Sequence of chain 10.C:
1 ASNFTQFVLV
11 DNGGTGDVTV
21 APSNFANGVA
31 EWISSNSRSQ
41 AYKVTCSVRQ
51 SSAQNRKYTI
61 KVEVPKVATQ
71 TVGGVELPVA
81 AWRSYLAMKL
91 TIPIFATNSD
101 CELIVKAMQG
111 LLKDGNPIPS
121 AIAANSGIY

Binding-site contacts:
Ligand atom C2 contacts residue SER47 of chain 24.C at 3.2 Å.
Ligand atom O5' contacts residue ARG49 of chain 10.C at 3.6 Å (salt-bridge).
Ligand atom N7 contacts residue LYS61 of chain 24.C at 3.4 Å.
Ligand atom N6 contacts residue CYS46 of chain 24.C at 3.6 Å (h-bond).
Ligand atom N6 contacts residue THR59 of chain 24.C at 2.7 Å (h-bond).
Ligand atom C6 contacts residue THR45 of chain 24.C at 3.4 Å.
Ligand atom OP2 contacts residue LYS57 of chain 10.C at 3.5 Å (salt-bridge).
Ligand atom C5' contacts residue ARG49 of chain 10.C at 2.6 Å.
Ligand atom OP2 contacts residue TYR85 of chain 24.C at 2.6 Å (h-bond).
Ligand atom C5 contacts residue THR45 of chain 24.C at 3.4 Å.
Ligand atom P contacts residue ARG49 of chain 10.C at 3.7 Å.
Ligand atom O3' contacts residue ARG49 of chain 10.C at 3.6 Å (salt-bridge).
Ligand atom OP1 contacts residue LYS57 of chain 10.C at 2.9 Å.
Ligand atom OP1 contacts residue ARG49 of chain 10.C at 2.6 Å (salt-bridge).
Ligand atom O5' contacts residue LYS89 of chain 10.C at 3.2 Å (salt-bridge).
Ligand atom N7 contacts residue TYR85 of chain 24.C at 3.8 Å.
Ligand atom C8 contacts residue LYS61 of chain 24.C at 3.6 Å.
Ligand atom N6 contacts residue THR45 of chain 24.C at 2.8 Å (h-bond).
Ligand atom N1 contacts residue THR59 of chain 24.C at 3.4 Å.
Ligand atom OP2 contacts residue LYS43 of chain 24.C at 2.7 Å (salt-bridge).
Ligand atom OP2 contacts residue LYS89 of chain 10.C at 3.5 Å (salt-bridge).
Ligand atom C6 contacts residue THR59 of chain 24.C at 3.5 Å.
Ligand atom OP1 contacts residue ASN55 of chain 10.C at 3.2 Å.
Ligand atom P contacts residue LYS57 of chain 10.C at 3.1 Å.
Ligand atom O3' contacts residue SER51 of chain 10.C at 3.3 Å (h-bond).
Ligand atom O5' contacts residue LYS57 of chain 10.C at 2.8 Å (salt-bridge).
Ligand atom P contacts residue SER51 of chain 10.C at 3.2 Å.
Ligand atom OP1 contacts residue LYS89 of chain 10.C at 3.5 Å (salt-bridge).
Ligand atom C4' contacts residue ARG49 of chain 10.C at 3.6 Å.
Ligand atom N9 contacts residue LYS61 of chain 24.C at 3.8 Å.
Ligand atom N1 contacts residue SER47 of chain 24.C at 2.7 Å (h-bond).
Ligand atom OP1 contacts residue SER52 of chain 10.C at 3.1 Å.
Ligand atom OP2 contacts residue SER51 of chain 10.C at 3.3 Å (h-bond).
Ligand atom OP2 contacts residue LYS57 of chain 10.C at 3.0 Å (salt-bridge).
Ligand atom C5' contacts residue LYS57 of chain 10.C at 3.8 Å.
Ligand atom OP1 contacts residue SER51 of chain 10.C at 2.7 Å (h-bond).
Ligand atom N7 contacts residue THR45 of chain 24.C at 2.7 Å (h-bond).
Ligand atom OP1 contacts residue ASN55 of chain 10.C at 3.0 Å (h-bond).
Ligand atom O4' contacts residue LYS61 of chain 24.C at 3.7 Å.
Ligand atom OP2 contacts residue THR91 of chain 10.C at 3.7 Å.

This protein binds this small molecule.
Small molecule (SMILES): Nc1ccn([C@@H]2O[C@H](CO[P](=O)(O)O[C@H]3[C@@H](O)[C@H](n4cnc5c(N)ncnc54)O[C@@H]3CO[P](=O)(O)O[C@H]3[C@@H](O)[C@H](n4cnc5c(=O)nc(N)[nH]c54)O[C@@H]3CO[P](=O)(O)O[C@H]3[C@@H](O)[C@H](n4cnc5c(N)ncnc54)O[C@@H]3CO[P](=O)(O)O[C@H]3[C@@H](O)[C@H](n4cnc5c(N)ncnc54)O[C@@H]3CO[P](=O)(O)O[C@H]3[C@@H](O)[C@H](n4ccc(=O)[nH]c4=O)O[C@@H]3CO[P](=O)(O)O[C@H]3[C@@H](O)[C@H](n4ccc(N)nc4=O)O[C@@H]3CO[P](=O)(O)O[C@H]3[C@@H](O)[C@H](n4ccc(=O)[nH]c4=O)O[C@@H]3CO[P](=O)(O)O[C@H]3[C@@H](O)[C@H](n4cnc5c(=O)nc(N)[nH]c54)O[C@@H]3CO)[C@@H](O)[C@H]2O)c(=O)n1

Sequence of chain 24.C:
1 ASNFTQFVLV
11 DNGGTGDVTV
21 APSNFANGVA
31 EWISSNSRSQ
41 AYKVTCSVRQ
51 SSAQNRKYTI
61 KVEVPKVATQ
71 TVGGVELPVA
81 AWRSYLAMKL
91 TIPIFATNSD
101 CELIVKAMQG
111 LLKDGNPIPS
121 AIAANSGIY